A small-molecule ligand and the protein it binds are described below.
Small molecule (SMILES): CCC=CCC(=O)C=CC=CCCCCCCCC(=O)O

Binding-site contacts:
Ligand atom C4 contacts residue ARG63 of chain 1.C at 4.4 Å.
Ligand atom C12 contacts residue ILE57 of chain 1.C at 4.2 Å (hydrophobic).
Ligand atom C15 contacts residue PRO252 of chain 1.C at 3.5 Å (hydrophobic).
Ligand atom C5 contacts residue LEU100 of chain 1.C at 4.4 Å (hydrophobic).
Ligand atom O2 contacts residue ARG63 of chain 1.C at 4.2 Å.
Ligand atom C9 contacts residue LEU61 of chain 1.C at 4.3 Å (hydrophobic).
Ligand atom C18 contacts residue GLY253 of chain 1.C at 3.9 Å.
Ligand atom C3 contacts residue LEU100 of chain 1.C at 4.3 Å (hydrophobic).
Ligand atom C18 contacts residue PRO252 of chain 1.C at 3.8 Å (hydrophobic).
Ligand atom C15 contacts residue THR251 of chain 1.C at 4.1 Å.
Ligand atom C10 contacts residue ILE57 of chain 1.C at 3.7 Å (hydrophobic).
Ligand atom C6 contacts residue PHE60 of chain 1.C at 3.9 Å (hydrophobic).
Ligand atom C4 contacts residue LEU100 of chain 1.C at 3.3 Å (hydrophobic).
Ligand atom O3 contacts residue LEU276 of chain 1.C at 3.9 Å.
Ligand atom C11 contacts residue LEU276 of chain 1.C at 4.3 Å (hydrophobic).
Ligand atom C12 contacts residue VAL48 of chain 1.C at 4.4 Å (hydrophobic).
Ligand atom C16 contacts residue PRO252 of chain 1.C at 3.1 Å (hydrophobic).
Ligand atom C17 contacts residue PRO252 of chain 1.C at 3.9 Å (hydrophobic).
Ligand atom C3 contacts residue ARG63 of chain 1.C at 4.2 Å.
Ligand atom C11 contacts residue ILE57 of chain 1.C at 4.5 Å (hydrophobic).
Ligand atom C16 contacts residue THR251 of chain 1.C at 3.7 Å.
Ligand atom C14 contacts residue ILE57 of chain 1.C at 4.4 Å (hydrophobic).
Ligand atom C8 contacts residue PHE60 of chain 1.C at 4.2 Å (hydrophobic).
Ligand atom C7 contacts residue PHE60 of chain 1.C at 4.5 Å (hydrophobic).
Ligand atom C17 contacts residue ILE57 of chain 1.C at 4.3 Å (hydrophobic).
Ligand atom C8 contacts residue LEU61 of chain 1.C at 3.6 Å (hydrophobic).
Ligand atom C10 contacts residue LEU61 of chain 1.C at 4.3 Å (hydrophobic).

Sequence of chain 1.C:
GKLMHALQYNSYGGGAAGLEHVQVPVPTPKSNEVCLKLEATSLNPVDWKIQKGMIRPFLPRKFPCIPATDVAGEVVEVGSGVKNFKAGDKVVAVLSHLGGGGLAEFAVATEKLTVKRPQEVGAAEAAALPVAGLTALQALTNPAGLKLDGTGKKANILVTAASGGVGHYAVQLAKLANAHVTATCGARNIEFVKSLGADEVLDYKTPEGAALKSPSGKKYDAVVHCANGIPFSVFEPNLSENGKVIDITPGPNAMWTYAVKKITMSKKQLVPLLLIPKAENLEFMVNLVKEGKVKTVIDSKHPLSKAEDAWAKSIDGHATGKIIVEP